Binding-site contacts:
Ligand atom C2 contacts residue ASN373 of chain 1.A at 2.6 Å.
Ligand atom C6 contacts residue SER375 of chain 1.A at 4.5 Å.
Ligand atom C8 contacts residue TYR371 of chain 1.A at 3.1 Å (hydrophobic).
Ligand atom O5 contacts residue ASN373 of chain 1.A at 2.3 Å (h-bond).
Ligand atom C5 contacts residue ASN373 of chain 1.A at 3.7 Å.
Ligand atom C7 contacts residue ASN373 of chain 1.A at 3.7 Å.
Ligand atom O5 contacts residue SER375 of chain 1.A at 4.2 Å.
Ligand atom C1 contacts residue ASN373 of chain 1.A at 1.5 Å.
Ligand atom C3 contacts residue ASN373 of chain 1.A at 3.9 Å.
Ligand atom C8 contacts residue ASN373 of chain 1.A at 4.2 Å.
Ligand atom N2 contacts residue ASN373 of chain 1.A at 3.1 Å (h-bond).
Ligand atom C7 contacts residue TYR371 of chain 1.A at 3.7 Å (hydrophobic).
Ligand atom O7 contacts residue ASN373 of chain 1.A at 3.9 Å.
Ligand atom C4 contacts residue ASN373 of chain 1.A at 4.3 Å.
Ligand atom N2 contacts residue TYR371 of chain 1.A at 4.0 Å.
Ligand atom O7 contacts residue TYR371 of chain 1.A at 4.5 Å.

Sequence of chain 1.A:
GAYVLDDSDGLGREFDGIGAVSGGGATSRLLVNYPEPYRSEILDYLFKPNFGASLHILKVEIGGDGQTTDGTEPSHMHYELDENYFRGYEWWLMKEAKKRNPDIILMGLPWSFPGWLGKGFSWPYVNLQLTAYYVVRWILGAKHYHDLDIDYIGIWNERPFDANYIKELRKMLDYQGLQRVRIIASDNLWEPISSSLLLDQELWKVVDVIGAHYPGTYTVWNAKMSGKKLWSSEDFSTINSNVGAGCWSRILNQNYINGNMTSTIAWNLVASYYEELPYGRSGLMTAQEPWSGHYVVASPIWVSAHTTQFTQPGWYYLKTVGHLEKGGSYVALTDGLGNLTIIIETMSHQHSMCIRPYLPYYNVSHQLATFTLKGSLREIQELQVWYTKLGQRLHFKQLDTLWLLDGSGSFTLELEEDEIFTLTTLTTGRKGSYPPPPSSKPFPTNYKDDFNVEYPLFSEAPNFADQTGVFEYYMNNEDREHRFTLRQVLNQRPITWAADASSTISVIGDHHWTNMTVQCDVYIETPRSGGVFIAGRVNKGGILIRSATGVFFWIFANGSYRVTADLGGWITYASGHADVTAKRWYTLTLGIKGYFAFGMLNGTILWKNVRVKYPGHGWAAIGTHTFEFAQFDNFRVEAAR

The protein below binds the small molecule below.
Small molecule (SMILES): CC(=O)N[C@@H]1[C@@H](O)[C@H](O)[C@@H](CO)O[C@H]1O